The protein below binds the small molecule below.
Small molecule (SMILES): CC(=O)N[C@H]1[C@H](O[C@H]2[C@H](O)[C@@H](NC(C)=O)CO[C@@H]2CO)O[C@H](CO)[C@@H](O[C@@H]2O[C@H](CO)[C@@H](O)[C@H](O)[C@@H]2O)[C@@H]1O

Binding-site contacts:
Ligand atom N2 contacts residue ASN305 of chain 1.B at 2.9 Å (h-bond).
Ligand atom C8 contacts residue GLN554 of chain 1.B at 3.8 Å.
Ligand atom C4 contacts residue ASN305 of chain 1.B at 4.2 Å.
Ligand atom C5 contacts residue ASN305 of chain 1.B at 3.6 Å.
Ligand atom O5 contacts residue ASN305 of chain 1.B at 2.4 Å (h-bond).
Ligand atom O5 contacts residue GLN554 of chain 1.B at 4.0 Å.
Ligand atom N2 contacts residue GLN554 of chain 1.B at 4.4 Å.
Ligand atom C7 contacts residue GLN554 of chain 1.B at 4.0 Å.
Ligand atom C2 contacts residue GLN554 of chain 1.B at 3.9 Å.
Ligand atom C2 contacts residue ASN305 of chain 1.B at 2.6 Å.
Ligand atom C1 contacts residue GLN554 of chain 1.B at 3.7 Å.
Ligand atom C3 contacts residue ASN305 of chain 1.B at 3.9 Å.
Ligand atom O7 contacts residue GLN554 of chain 1.B at 4.3 Å.
Ligand atom C7 contacts residue ASN305 of chain 1.B at 4.0 Å.
Ligand atom C8 contacts residue ASN305 of chain 1.B at 4.1 Å.
Ligand atom C1 contacts residue ASN305 of chain 1.B at 1.4 Å.

Sequence of chain 1.B:
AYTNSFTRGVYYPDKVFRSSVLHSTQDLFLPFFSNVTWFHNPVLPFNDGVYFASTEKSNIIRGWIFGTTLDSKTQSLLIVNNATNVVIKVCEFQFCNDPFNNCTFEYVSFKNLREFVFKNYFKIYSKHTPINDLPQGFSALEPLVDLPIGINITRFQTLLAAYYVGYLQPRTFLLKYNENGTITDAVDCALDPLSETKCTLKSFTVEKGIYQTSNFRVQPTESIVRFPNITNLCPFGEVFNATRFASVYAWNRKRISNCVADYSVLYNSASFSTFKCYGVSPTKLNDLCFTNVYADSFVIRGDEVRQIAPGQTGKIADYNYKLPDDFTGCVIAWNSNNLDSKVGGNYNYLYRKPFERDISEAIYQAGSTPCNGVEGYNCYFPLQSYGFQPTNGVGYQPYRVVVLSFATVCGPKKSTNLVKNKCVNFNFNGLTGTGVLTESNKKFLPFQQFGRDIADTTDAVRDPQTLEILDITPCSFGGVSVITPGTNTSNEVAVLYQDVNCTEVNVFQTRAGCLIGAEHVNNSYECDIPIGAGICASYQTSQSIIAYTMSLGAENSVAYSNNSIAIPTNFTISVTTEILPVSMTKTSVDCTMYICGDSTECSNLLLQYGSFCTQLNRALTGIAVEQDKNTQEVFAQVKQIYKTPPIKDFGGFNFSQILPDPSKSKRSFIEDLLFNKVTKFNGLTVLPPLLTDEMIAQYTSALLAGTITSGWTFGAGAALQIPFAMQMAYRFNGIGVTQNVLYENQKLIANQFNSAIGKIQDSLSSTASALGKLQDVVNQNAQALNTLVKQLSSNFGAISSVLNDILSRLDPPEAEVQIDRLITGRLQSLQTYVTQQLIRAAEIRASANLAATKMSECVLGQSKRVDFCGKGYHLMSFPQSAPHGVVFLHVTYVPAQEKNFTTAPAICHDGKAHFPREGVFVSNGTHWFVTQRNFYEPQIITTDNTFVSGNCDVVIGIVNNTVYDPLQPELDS